Sequence of chain 1.A:
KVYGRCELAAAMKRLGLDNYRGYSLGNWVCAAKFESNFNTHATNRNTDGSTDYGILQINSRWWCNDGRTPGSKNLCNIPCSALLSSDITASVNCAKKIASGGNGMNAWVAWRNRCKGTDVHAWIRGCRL

A protein and the small-molecule ligand that binds it are described below.
Small molecule (SMILES): CC(=O)N[C@@H]1[C@@H](O)[C@H](O[C@@H]2O[C@H](CO)[C@@H](O)[C@H](O)[C@H]2NC(C)=O)[C@@H](CO)O[C@@H]1O

Binding-site contacts:
Ligand atom N2 contacts residue GLN57 of chain 1.A at 3.3 Å (h-bond).
Ligand atom O7 contacts residue GLN57 of chain 1.A at 3.2 Å (h-bond).
Ligand atom O7 contacts residue VAL109 of chain 1.A at 3.6 Å.
Ligand atom C8 contacts residue ALA107 of chain 1.A at 3.9 Å (hydrophobic).
Ligand atom O4 contacts residue ASP48 of chain 1.A at 3.0 Å (salt-bridge).
Ligand atom O3 contacts residue ASN59 of chain 1.A at 3.0 Å (h-bond).
Ligand atom O6 contacts residue ASN59 of chain 1.A at 3.7 Å.
Ligand atom N2 contacts residue TRP108 of chain 1.A at 3.9 Å.
Ligand atom O1 contacts residue GLU35 of chain 1.A at 2.9 Å (salt-bridge).
Ligand atom O7 contacts residue TRP63 of chain 1.A at 3.9 Å.
Ligand atom C7 contacts residue GLN57 of chain 1.A at 3.4 Å.
Ligand atom O1 contacts residue TRP108 of chain 1.A at 3.6 Å.
Ligand atom C6 contacts residue SER50 of chain 1.A at 3.9 Å.
Ligand atom O7 contacts residue ASN59 of chain 1.A at 2.9 Å (h-bond).
Ligand atom C8 contacts residue TRP108 of chain 1.A at 3.5 Å (hydrophobic).
Ligand atom C2 contacts residue ALA107 of chain 1.A at 4.1 Å (hydrophobic).
Ligand atom O6 contacts residue TRP62 of chain 1.A at 3.9 Å.
Ligand atom C8 contacts residue ILE98 of chain 1.A at 3.8 Å (hydrophobic).
Ligand atom C7 contacts residue ALA107 of chain 1.A at 4.0 Å (hydrophobic).
Ligand atom C7 contacts residue ASN59 of chain 1.A at 3.9 Å.
Ligand atom C5 contacts residue ASN46 of chain 1.A at 3.8 Å.
Ligand atom N2 contacts residue ALA107 of chain 1.A at 3.3 Å (h-bond).
Ligand atom C6 contacts residue ARG61 of chain 1.A at 3.8 Å.
Ligand atom C1 contacts residue GLN57 of chain 1.A at 3.3 Å.
Ligand atom C6 contacts residue ASP48 of chain 1.A at 3.9 Å.
Ligand atom O5 contacts residue ASP52 of chain 1.A at 3.9 Å.
Ligand atom C1 contacts residue GLU35 of chain 1.A at 3.6 Å.
Ligand atom O1 contacts residue VAL109 of chain 1.A at 3.2 Å (h-bond).
Ligand atom O5 contacts residue GLU35 of chain 1.A at 3.8 Å.
Ligand atom C3 contacts residue ALA107 of chain 1.A at 3.8 Å (hydrophobic).
Ligand atom C6 contacts residue ASN46 of chain 1.A at 4.0 Å.
Ligand atom C7 contacts residue ILE58 of chain 1.A at 4.0 Å (hydrophobic).
Ligand atom C6 contacts residue ASP52 of chain 1.A at 3.7 Å.
Ligand atom O6 contacts residue ARG61 of chain 1.A at 3.6 Å.
Ligand atom C6 contacts residue ASN59 of chain 1.A at 3.8 Å.
Ligand atom O1 contacts residue ALA107 of chain 1.A at 3.8 Å.
Ligand atom C4 contacts residue ASP52 of chain 1.A at 3.9 Å.
Ligand atom O7 contacts residue ILE58 of chain 1.A at 3.4 Å.
Ligand atom O5 contacts residue GLN57 of chain 1.A at 3.9 Å.
Ligand atom C2 contacts residue GLN57 of chain 1.A at 3.2 Å.